A protein and the small-molecule ligand that binds it are described below.
Small molecule (SMILES): CC(=O)N[C@H]1[C@H](O[C@H]2[C@H](O)[C@@H](NC(C)=O)CO[C@@H]2CO)O[C@H](CO)[C@@H](O)[C@@H]1O

Sequence of chain 1.O:
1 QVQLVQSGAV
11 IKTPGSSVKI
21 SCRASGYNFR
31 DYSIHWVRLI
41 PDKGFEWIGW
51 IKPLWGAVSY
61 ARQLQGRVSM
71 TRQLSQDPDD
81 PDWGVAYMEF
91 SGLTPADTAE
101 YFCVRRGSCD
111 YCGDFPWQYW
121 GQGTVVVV

Sequence of chain 1.J:
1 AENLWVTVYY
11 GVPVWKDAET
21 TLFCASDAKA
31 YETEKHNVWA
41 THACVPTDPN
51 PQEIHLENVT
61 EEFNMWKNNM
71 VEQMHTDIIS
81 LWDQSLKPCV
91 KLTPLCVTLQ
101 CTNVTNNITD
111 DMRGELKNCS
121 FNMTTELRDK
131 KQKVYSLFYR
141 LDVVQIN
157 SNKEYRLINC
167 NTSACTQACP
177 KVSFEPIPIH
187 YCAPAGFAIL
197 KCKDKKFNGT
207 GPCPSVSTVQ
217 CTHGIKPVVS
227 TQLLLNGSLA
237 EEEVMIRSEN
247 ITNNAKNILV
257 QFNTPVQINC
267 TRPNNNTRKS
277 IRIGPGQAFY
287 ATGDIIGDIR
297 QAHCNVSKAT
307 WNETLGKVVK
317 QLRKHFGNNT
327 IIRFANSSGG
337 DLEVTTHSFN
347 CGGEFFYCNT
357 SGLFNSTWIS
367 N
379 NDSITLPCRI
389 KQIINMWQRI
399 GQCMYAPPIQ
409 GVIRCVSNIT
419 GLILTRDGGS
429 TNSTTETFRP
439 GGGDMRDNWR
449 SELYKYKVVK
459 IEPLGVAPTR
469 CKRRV

Binding-site contacts:
Ligand atom O5 contacts residue ASN167 of chain 1.J at 2.5 Å (h-bond).
Ligand atom O5 contacts residue ARG162 of chain 1.J at 3.4 Å (salt-bridge).
Ligand atom O6 contacts residue VAL144 of chain 1.J at 4.4 Å.
Ligand atom C4 contacts residue ASN167 of chain 1.J at 4.3 Å.
Ligand atom C8 contacts residue THR168 of chain 1.J at 4.2 Å.
Ligand atom C5 contacts residue ASN167 of chain 1.J at 3.7 Å.
Ligand atom C6 contacts residue ARG162 of chain 1.J at 3.4 Å.
Ligand atom C6 contacts residue ILE164 of chain 1.J at 4.1 Å (hydrophobic).
Ligand atom C7 contacts residue THR168 of chain 1.J at 4.1 Å.
Ligand atom C6 contacts residue VAL144 of chain 1.J at 4.3 Å (hydrophobic).
Ligand atom C3 contacts residue ASN167 of chain 1.J at 3.8 Å.
Ligand atom C2 contacts residue ASN167 of chain 1.J at 2.4 Å.
Ligand atom O7 contacts residue GLN76 of chain 1.O at 4.3 Å.
Ligand atom O7 contacts residue THR168 of chain 1.J at 4.0 Å.
Ligand atom C5 contacts residue ARG162 of chain 1.J at 4.0 Å.
Ligand atom C8 contacts residue ASN167 of chain 1.J at 4.5 Å.
Ligand atom O6 contacts residue ARG162 of chain 1.J at 3.3 Å (salt-bridge).
Ligand atom C1 contacts residue ASN167 of chain 1.J at 1.4 Å.
Ligand atom N2 contacts residue ASN167 of chain 1.J at 2.8 Å (h-bond).
Ligand atom O7 contacts residue ASN167 of chain 1.J at 3.7 Å.
Ligand atom C7 contacts residue ASN167 of chain 1.J at 3.5 Å.